This small molecule binds to this protein.
Small molecule (SMILES): Cc1cn([C@H]2C[C@H](O[P](=O)(O)OC[C@H]3O[C@@H](n4ccc(N)nc4=O)C[C@@H]3O[P](=O)(O)OC[C@H]3O[C@@H](n4ccc(N)nc4=O)C[C@@H]3O[P](=O)(O)OC[C@H]3O[C@@H](n4ccc(N)nc4=O)C[C@@H]3O[P](=O)(O)OC[C@H]3O[C@@H](n4cnc5c(N)ncnc54)C[C@@H]3O)[C@@H](CO[P](=O)(O)O[C@H]3C[C@H](n4cnc5c(N)ncnc54)O[C@@H]3CO[P](=O)(O)O[C@H]3C[C@H](n4cnc5c(N)ncnc54)O[C@@H]3CO[P](=O)(O)O[C@H]3C[C@H](n4cnc5c(N)ncnc54)O[C@@H]3CO[P](=O)(O)O[C@H]3C[C@H](n4cnc5c(N)ncnc54)O[C@@H]3COP(=O)=O)O2)c(=O)[nH]c1=O

Sequence of chain 1.S:
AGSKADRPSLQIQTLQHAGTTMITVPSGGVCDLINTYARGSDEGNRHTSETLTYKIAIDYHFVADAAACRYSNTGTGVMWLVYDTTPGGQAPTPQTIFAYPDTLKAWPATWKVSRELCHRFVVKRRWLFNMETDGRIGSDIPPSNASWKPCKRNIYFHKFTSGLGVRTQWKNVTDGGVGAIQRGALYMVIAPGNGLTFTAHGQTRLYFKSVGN

Sequence of chain 1.Q:
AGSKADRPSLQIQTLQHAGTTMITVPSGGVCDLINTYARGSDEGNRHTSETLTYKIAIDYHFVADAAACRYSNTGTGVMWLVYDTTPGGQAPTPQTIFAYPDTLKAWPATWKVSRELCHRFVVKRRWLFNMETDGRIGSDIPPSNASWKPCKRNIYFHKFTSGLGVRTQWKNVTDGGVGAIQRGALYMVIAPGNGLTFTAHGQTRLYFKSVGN

Binding-site contacts:
Ligand atom O3' contacts residue SER39 of chain 1.S at 4.1 Å.
Ligand atom N7 contacts residue PHE190 of chain 1.S at 3.5 Å.
Ligand atom OP1 contacts residue ARG235 of chain 1.S at 3.1 Å (salt-bridge).
Ligand atom C2 contacts residue LYS34 of chain 1.Q at 3.3 Å.
Ligand atom C3' contacts residue ILE42 of chain 1.S at 3.7 Å (hydrophobic).
Ligand atom N6 contacts residue PHE190 of chain 1.S at 3.5 Å.
Ligand atom OP2 contacts residue HIS149 of chain 1.Q at 3.3 Å.
Ligand atom C4 contacts residue PHE190 of chain 1.S at 3.4 Å (hydrophobic).
Ligand atom P contacts residue ARG145 of chain 1.Q at 3.7 Å.
Ligand atom OP1 contacts residue ILE42 of chain 1.S at 4.1 Å.
Ligand atom O5' contacts residue HIS149 of chain 1.Q at 4.2 Å.
Ligand atom C2' contacts residue LEU40 of chain 1.S at 4.0 Å (hydrophobic).
Ligand atom C7 contacts residue TYR237 of chain 1.S at 4.1 Å (hydrophobic).
Ligand atom OP1 contacts residue HIS149 of chain 1.Q at 3.1 Å.
Ligand atom P contacts residue HIS149 of chain 1.Q at 3.8 Å.
Ligand atom OP2 contacts residue ARG235 of chain 1.S at 2.5 Å (salt-bridge).
Ligand atom OP2 contacts residue TYR237 of chain 1.S at 2.7 Å (h-bond).
Ligand atom OP2 contacts residue ARG156 of chain 1.Q at 3.8 Å.
Ligand atom OP1 contacts residue VAL153 of chain 1.Q at 3.3 Å.
Ligand atom C6 contacts residue PHE190 of chain 1.S at 3.3 Å (hydrophobic).
Ligand atom C2' contacts residue TYR237 of chain 1.S at 4.0 Å (hydrophobic).
Ligand atom O4 contacts residue LYS85 of chain 1.S at 3.2 Å (salt-bridge).
Ligand atom C2' contacts residue ARG155 of chain 1.Q at 3.1 Å.
Ligand atom N9 contacts residue PHE190 of chain 1.S at 3.7 Å.
Ligand atom P contacts residue TYR237 of chain 1.S at 3.8 Å.
Ligand atom C7 contacts residue LEU40 of chain 1.S at 3.5 Å (hydrophobic).
Ligand atom N3 contacts residue LYS34 of chain 1.Q at 3.3 Å (salt-bridge).
Ligand atom P contacts residue ARG235 of chain 1.S at 3.3 Å.
Ligand atom O3' contacts residue VAL153 of chain 1.Q at 4.2 Å.
Ligand atom O3' contacts residue TYR237 of chain 1.S at 3.6 Å.
Ligand atom C5 contacts residue PHE190 of chain 1.S at 3.3 Å (hydrophobic).
Ligand atom N3 contacts residue PHE190 of chain 1.S at 3.9 Å.
Ligand atom C2' contacts residue LYS154 of chain 1.Q at 3.6 Å.
Ligand atom OP1 contacts residue ARG145 of chain 1.Q at 2.3 Å (salt-bridge).
Ligand atom C8 contacts residue PHE190 of chain 1.S at 3.5 Å (hydrophobic).
Ligand atom C2 contacts residue PHE190 of chain 1.S at 4.2 Å (hydrophobic).
Ligand atom C5' contacts residue ILE42 of chain 1.S at 3.8 Å (hydrophobic).
Ligand atom N4 contacts residue TYR113 of chain 1.Q at 3.8 Å.
Ligand atom C1' contacts residue ARG155 of chain 1.Q at 3.6 Å.
Ligand atom N1 contacts residue PHE190 of chain 1.S at 3.7 Å.